Sequence of chain 1.A:
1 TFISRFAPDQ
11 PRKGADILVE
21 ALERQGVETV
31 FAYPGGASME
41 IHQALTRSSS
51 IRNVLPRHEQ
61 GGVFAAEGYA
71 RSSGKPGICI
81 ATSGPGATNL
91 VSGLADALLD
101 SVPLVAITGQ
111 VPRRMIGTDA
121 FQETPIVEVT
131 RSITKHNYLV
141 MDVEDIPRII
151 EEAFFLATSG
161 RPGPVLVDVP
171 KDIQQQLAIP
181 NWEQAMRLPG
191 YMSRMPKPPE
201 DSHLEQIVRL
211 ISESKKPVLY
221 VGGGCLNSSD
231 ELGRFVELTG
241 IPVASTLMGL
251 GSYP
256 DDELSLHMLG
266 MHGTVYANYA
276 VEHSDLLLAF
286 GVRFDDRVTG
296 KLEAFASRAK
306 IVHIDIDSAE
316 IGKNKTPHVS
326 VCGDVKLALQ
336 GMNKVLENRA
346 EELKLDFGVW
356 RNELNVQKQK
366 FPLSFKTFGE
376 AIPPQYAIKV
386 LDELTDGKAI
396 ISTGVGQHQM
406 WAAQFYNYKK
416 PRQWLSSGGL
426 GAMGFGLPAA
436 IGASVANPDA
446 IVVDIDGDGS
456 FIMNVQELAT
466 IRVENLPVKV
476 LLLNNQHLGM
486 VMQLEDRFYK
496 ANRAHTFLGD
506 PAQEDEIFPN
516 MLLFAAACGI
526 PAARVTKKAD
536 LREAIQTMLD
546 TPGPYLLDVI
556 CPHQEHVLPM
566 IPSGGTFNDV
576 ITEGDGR

The protein below binds the small molecule below.
Small molecule (SMILES): CCOC(=O)c1ccccc1S(=O)(=O)NC(=O)Nc1nc(Cl)cc(OC)n1

Sequence of chain 2.A:
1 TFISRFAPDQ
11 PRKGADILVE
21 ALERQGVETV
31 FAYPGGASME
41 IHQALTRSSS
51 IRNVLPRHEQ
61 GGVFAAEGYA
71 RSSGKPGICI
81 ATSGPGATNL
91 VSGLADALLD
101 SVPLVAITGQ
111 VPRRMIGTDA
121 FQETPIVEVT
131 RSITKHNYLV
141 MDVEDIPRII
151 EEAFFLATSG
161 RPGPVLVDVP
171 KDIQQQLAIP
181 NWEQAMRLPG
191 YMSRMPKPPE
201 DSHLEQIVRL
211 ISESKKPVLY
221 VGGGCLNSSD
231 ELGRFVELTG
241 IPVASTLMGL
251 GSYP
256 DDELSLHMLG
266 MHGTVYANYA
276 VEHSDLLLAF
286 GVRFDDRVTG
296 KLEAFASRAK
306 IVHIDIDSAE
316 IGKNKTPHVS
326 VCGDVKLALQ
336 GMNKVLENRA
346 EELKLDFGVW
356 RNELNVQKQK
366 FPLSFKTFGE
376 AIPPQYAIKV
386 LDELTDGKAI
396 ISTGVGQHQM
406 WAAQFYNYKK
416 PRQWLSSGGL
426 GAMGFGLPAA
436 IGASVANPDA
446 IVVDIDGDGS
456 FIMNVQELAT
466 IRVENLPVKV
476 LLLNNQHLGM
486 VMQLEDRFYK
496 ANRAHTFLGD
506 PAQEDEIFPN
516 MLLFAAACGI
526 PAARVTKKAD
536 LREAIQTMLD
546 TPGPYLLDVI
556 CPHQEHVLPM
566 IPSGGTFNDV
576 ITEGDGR

Binding-site contacts:
Ligand atom N12 contacts residue SER568 of chain 1.A at 3.6 Å (h-bond).
Ligand atom O7 contacts residue PRO112 of chain 2.A at 3.6 Å.
Ligand atom O13 contacts residue ARG292 of chain 1.A at 2.5 Å (salt-bridge).
Ligand atom O13 contacts residue SER568 of chain 1.A at 3.5 Å (h-bond).
Ligand atom C4' contacts residue LEU489 of chain 1.A at 3.5 Å (hydrophobic).
Ligand atom CL4' contacts residue GLY36 of chain 2.A at 3.6 Å.
Ligand atom C4 contacts residue MET115 of chain 2.A at 3.6 Å (hydrophobic).
Ligand atom C5 contacts residue ARG292 of chain 1.A at 3.7 Å.
Ligand atom S11 contacts residue SER568 of chain 1.A at 3.6 Å.
Ligand atom C2' contacts residue LEU489 of chain 1.A at 3.8 Å (hydrophobic).
Ligand atom C5' contacts residue MET485 of chain 1.A at 3.4 Å (hydrophobic).
Ligand atom O7' contacts residue ARG292 of chain 1.A at 3.1 Å (salt-bridge).
Ligand atom C1 contacts residue ARG292 of chain 1.A at 3.5 Å.
Ligand atom C9 contacts residue ALA37 of chain 2.A at 3.8 Å (hydrophobic).
Ligand atom CL4' contacts residue TZD1 of chain 1.E at 3.9 Å.
Ligand atom C6' contacts residue ARG292 of chain 1.A at 3.9 Å.
Ligand atom C13 contacts residue SER568 of chain 1.A at 3.5 Å.
Ligand atom C8' contacts residue HIS267 of chain 1.A at 3.6 Å.
Ligand atom N14 contacts residue LYS171 of chain 2.A at 3.4 Å (salt-bridge).
Ligand atom N3' contacts residue LEU489 of chain 1.A at 3.3 Å.
Ligand atom CL4' contacts residue MET485 of chain 1.A at 3.6 Å.
Ligand atom OBB contacts residue PRO112 of chain 2.A at 3.1 Å.
Ligand atom OBA contacts residue SER568 of chain 1.A at 2.7 Å (h-bond).
Ligand atom C8' contacts residue MET485 of chain 1.A at 3.7 Å (hydrophobic).
Ligand atom C4 contacts residue ASP291 of chain 1.A at 3.9 Å.
Ligand atom C8' contacts residue MET266 of chain 1.A at 3.5 Å (hydrophobic).
Ligand atom C6 contacts residue ARG292 of chain 1.A at 3.5 Å.
Ligand atom N1' contacts residue ARG292 of chain 1.A at 3.5 Å (salt-bridge).
Ligand atom C2 contacts residue ARG292 of chain 1.A at 3.8 Å.
Ligand atom C1 contacts residue PRO112 of chain 2.A at 3.8 Å (hydrophobic).
Ligand atom C10 contacts residue GLN122 of chain 2.A at 3.1 Å.
Ligand atom C13 contacts residue ARG292 of chain 1.A at 3.6 Å.
Ligand atom OBB contacts residue LYS171 of chain 2.A at 3.3 Å.
Ligand atom C5 contacts residue ASP291 of chain 1.A at 3.3 Å.
Ligand atom C10 contacts residue PHE121 of chain 2.A at 3.5 Å (hydrophobic).
Ligand atom N3' contacts residue GLY36 of chain 2.A at 3.4 Å.
Ligand atom O7' contacts residue MET266 of chain 1.A at 3.2 Å (h-bond).
Ligand atom C13 contacts residue LYS171 of chain 2.A at 3.6 Å.
Ligand atom N12 contacts residue LYS171 of chain 2.A at 2.9 Å (salt-bridge).
Ligand atom O7 contacts residue LYS171 of chain 2.A at 3.3 Å.